Binding-site contacts:
Ligand atom O5 contacts residue ASN55 of chain 1.A at 2.4 Å (h-bond).
Ligand atom O5 contacts residue GLU54 of chain 1.A at 4.0 Å.
Ligand atom C3 contacts residue ASN55 of chain 1.A at 3.8 Å.
Ligand atom O6 contacts residue SER11 of chain 1.D at 4.3 Å.
Ligand atom C5 contacts residue ASN55 of chain 1.A at 3.7 Å.
Ligand atom C7 contacts residue ASN55 of chain 1.A at 3.5 Å.
Ligand atom C2 contacts residue ASN55 of chain 1.A at 2.5 Å.
Ligand atom O6 contacts residue GLU54 of chain 1.A at 4.2 Å.
Ligand atom C1 contacts residue ASN55 of chain 1.A at 1.4 Å.
Ligand atom N2 contacts residue ASN55 of chain 1.A at 2.9 Å (h-bond).
Ligand atom C4 contacts residue ASN55 of chain 1.A at 4.3 Å.
Ligand atom O7 contacts residue ASN55 of chain 1.A at 3.7 Å.

Sequence of chain 1.A:
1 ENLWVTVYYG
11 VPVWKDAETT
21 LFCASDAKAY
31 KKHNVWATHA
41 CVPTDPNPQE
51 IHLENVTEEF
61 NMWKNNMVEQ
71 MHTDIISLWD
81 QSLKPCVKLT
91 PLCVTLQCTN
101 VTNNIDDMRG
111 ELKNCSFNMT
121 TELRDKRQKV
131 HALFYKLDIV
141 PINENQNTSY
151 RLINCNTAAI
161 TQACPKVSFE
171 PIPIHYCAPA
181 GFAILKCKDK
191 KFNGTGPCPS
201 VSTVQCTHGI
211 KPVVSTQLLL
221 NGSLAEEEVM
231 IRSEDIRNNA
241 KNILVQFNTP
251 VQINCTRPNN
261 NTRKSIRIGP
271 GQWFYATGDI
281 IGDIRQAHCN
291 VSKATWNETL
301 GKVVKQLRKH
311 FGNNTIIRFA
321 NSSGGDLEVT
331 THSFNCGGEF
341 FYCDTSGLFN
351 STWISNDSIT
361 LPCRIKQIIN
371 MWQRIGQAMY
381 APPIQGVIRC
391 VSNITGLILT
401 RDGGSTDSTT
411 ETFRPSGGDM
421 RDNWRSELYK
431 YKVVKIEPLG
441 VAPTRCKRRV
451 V

Sequence of chain 1.D:
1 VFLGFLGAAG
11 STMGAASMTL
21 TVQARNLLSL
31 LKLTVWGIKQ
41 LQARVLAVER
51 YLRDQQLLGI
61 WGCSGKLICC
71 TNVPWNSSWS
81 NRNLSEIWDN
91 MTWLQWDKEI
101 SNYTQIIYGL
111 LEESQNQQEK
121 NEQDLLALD

A protein and the small-molecule ligand that binds it are described below.
Small molecule (SMILES): CC(=O)N[C@@H]1[C@@H](O)[C@H](O)[C@@H](CO)O[C@H]1O